A protein and the small-molecule ligand that binds it are described below.
Small molecule (SMILES): Cc1cc(CCCOc2c(C)cc(-c3nnn(C)n3)cc2C)on1

Binding-site contacts:
Ligand atom CM4 contacts residue VAL168 of chain 60.A at 3.9 Å (hydrophobic).
Ligand atom C3 contacts residue LEU100 of chain 60.A at 3.8 Å (hydrophobic).
Ligand atom N1A contacts residue LEU217 of chain 60.A at 3.3 Å.
Ligand atom O1B contacts residue ILE98 of chain 60.A at 3.2 Å.
Ligand atom C2A contacts residue LEU217 of chain 60.A at 4.0 Å (hydrophobic).
Ligand atom C6B contacts residue ILE98 of chain 60.A at 3.8 Å (hydrophobic).
Ligand atom CM4 contacts residue TYR142 of chain 60.A at 3.7 Å (hydrophobic).
Ligand atom CM2 contacts residue ILE122 of chain 60.A at 3.8 Å (hydrophobic).
Ligand atom CM6 contacts residue LEU181 of chain 60.A at 3.8 Å (hydrophobic).
Ligand atom C6B contacts residue LEU181 of chain 60.A at 3.5 Å (hydrophobic).
Ligand atom CM6 contacts residue TYR144 of chain 60.A at 3.7 Å (hydrophobic).
Ligand atom N3A contacts residue TYR144 of chain 60.A at 3.2 Å.
Ligand atom O1 contacts residue LEU100 of chain 60.A at 3.7 Å.
Ligand atom N2 contacts residue LEU100 of chain 60.A at 3.8 Å.
Ligand atom CM2 contacts residue ILE77 of chain 60.A at 3.8 Å (hydrophobic).
Ligand atom C4 contacts residue TYR190 of chain 60.A at 3.7 Å (hydrophobic).
Ligand atom N5A contacts residue MET124 of chain 60.A at 3.9 Å.
Ligand atom C5B contacts residue LEU181 of chain 60.A at 3.6 Å (hydrophobic).
Ligand atom CM3 contacts residue TYR190 of chain 60.A at 3.6 Å (hydrophobic).
Ligand atom C2A contacts residue PHE179 of chain 60.A at 3.5 Å (hydrophobic).
Ligand atom N2 contacts residue MET214 of chain 60.A at 3.8 Å.
Ligand atom CM4 contacts residue ALA166 of chain 60.A at 3.1 Å (hydrophobic).
Ligand atom N1A contacts residue PHE179 of chain 60.A at 3.3 Å.
Ligand atom C4 contacts residue LEU100 of chain 60.A at 3.9 Å (hydrophobic).
Ligand atom C1C contacts residue MET214 of chain 60.A at 3.2 Å (hydrophobic).
Ligand atom C2B contacts residue ILE122 of chain 60.A at 4.0 Å (hydrophobic).
Ligand atom N5A contacts residue LEU217 of chain 60.A at 3.6 Å.
Ligand atom N5A contacts residue PHE179 of chain 60.A at 3.3 Å.
Ligand atom N4A contacts residue TYR144 of chain 60.A at 3.7 Å.
Ligand atom C4 contacts residue MET214 of chain 60.A at 3.7 Å (hydrophobic).
Ligand atom C5 contacts residue MET214 of chain 60.A at 3.4 Å (hydrophobic).
Ligand atom N4A contacts residue PHE179 of chain 60.A at 3.5 Å.
Ligand atom N3A contacts residue PHE179 of chain 60.A at 3.7 Å.
Ligand atom C1B contacts residue ILE98 of chain 60.A at 3.7 Å (hydrophobic).
Ligand atom C1B contacts residue LEU181 of chain 60.A at 4.0 Å (hydrophobic).
Ligand atom N1A contacts residue MET124 of chain 60.A at 3.6 Å.
Ligand atom O1 contacts residue MET214 of chain 60.A at 3.2 Å.
Ligand atom CM6 contacts residue LEU184 of chain 60.A at 3.7 Å (hydrophobic).
Ligand atom C5B contacts residue TYR144 of chain 60.A at 3.8 Å (hydrophobic).
Ligand atom CM4 contacts residue TYR144 of chain 60.A at 3.8 Å (hydrophobic).

Sequence of chain 60.A:
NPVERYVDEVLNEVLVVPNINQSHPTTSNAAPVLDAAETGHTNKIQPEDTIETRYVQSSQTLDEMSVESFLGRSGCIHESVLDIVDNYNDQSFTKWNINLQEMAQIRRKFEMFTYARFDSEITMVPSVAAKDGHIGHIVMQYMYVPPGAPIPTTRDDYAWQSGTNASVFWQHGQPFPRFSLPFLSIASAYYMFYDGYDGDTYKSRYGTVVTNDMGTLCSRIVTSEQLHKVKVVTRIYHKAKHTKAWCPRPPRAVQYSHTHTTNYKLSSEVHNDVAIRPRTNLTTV